Sequence of chain 1.A:
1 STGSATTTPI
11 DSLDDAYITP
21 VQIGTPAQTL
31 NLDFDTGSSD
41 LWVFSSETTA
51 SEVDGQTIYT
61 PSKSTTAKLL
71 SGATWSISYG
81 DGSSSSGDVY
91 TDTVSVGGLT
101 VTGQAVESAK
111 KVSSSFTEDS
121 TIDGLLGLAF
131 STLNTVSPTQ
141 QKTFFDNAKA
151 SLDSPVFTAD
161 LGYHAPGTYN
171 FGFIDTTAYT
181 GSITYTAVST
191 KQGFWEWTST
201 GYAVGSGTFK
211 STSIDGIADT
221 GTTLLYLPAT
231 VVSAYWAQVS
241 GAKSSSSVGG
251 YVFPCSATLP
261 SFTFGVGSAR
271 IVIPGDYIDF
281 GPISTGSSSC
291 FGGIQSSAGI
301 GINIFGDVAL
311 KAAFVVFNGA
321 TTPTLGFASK

Binding-site contacts:
Ligand atom C contacts residue GLY221 of chain 1.A at 3.8 Å.
Ligand atom CE2 contacts residue SER83 of chain 1.A at 3.5 Å.
Ligand atom CE2 contacts residue PHE116 of chain 1.A at 4.0 Å (hydrophobic).
Ligand atom CA contacts residue GLY221 of chain 1.A at 3.1 Å.
Ligand atom CD2 contacts residue TYR79 of chain 1.A at 3.5 Å (hydrophobic).
Ligand atom CE2 contacts residue ASP81 of chain 1.A at 3.7 Å.
Ligand atom CM contacts residue ASP81 of chain 1.A at 4.1 Å.
Ligand atom CE1 contacts residue DMS1 of chain 1.M at 3.9 Å.
Ligand atom CD2 contacts residue SER83 of chain 1.A at 4.1 Å.
Ligand atom N contacts residue GLY221 of chain 1.A at 4.0 Å.
Ligand atom O contacts residue THR222 of chain 1.A at 3.9 Å.
Ligand atom CB contacts residue TYR79 of chain 1.A at 3.5 Å (hydrophobic).
Ligand atom N contacts residue ASP35 of chain 1.A at 2.8 Å (salt-bridge).
Ligand atom N contacts residue ASP219 of chain 1.A at 2.9 Å (salt-bridge).
Ligand atom C contacts residue THR222 of chain 1.A at 3.4 Å.
Ligand atom O contacts residue TYR79 of chain 1.A at 4.1 Å.
Ligand atom CD1 contacts residue GLY221 of chain 1.A at 3.2 Å.
Ligand atom CD2 contacts residue ASP81 of chain 1.A at 4.0 Å.
Ligand atom N contacts residue THR222 of chain 1.A at 4.0 Å.
Ligand atom OXT contacts residue THR222 of chain 1.A at 3.1 Å (h-bond).
Ligand atom N contacts residue GLY37 of chain 1.A at 3.9 Å.
Ligand atom CB contacts residue GLY221 of chain 1.A at 3.8 Å.
Ligand atom CA contacts residue ASP219 of chain 1.A at 3.8 Å.
Ligand atom CZ contacts residue PHE116 of chain 1.A at 4.0 Å (hydrophobic).
Ligand atom CD1 contacts residue ASP33 of chain 1.A at 3.8 Å.
Ligand atom CA contacts residue THR222 of chain 1.A at 3.8 Å.
Ligand atom CB contacts residue ASP35 of chain 1.A at 3.1 Å.
Ligand atom CM contacts residue DMS1 of chain 1.M at 3.6 Å.
Ligand atom O contacts residue GLY80 of chain 1.A at 3.5 Å (h-bond).
Ligand atom CE1 contacts residue ASP33 of chain 1.A at 3.5 Å.
Ligand atom CG contacts residue LEU125 of chain 1.A at 4.1 Å (hydrophobic).
Ligand atom CM contacts residue THR222 of chain 1.A at 3.5 Å.
Ligand atom CG contacts residue GLY221 of chain 1.A at 3.6 Å.
Ligand atom CG contacts residue TYR79 of chain 1.A at 4.0 Å (hydrophobic).
Ligand atom OXT contacts residue GLY221 of chain 1.A at 3.3 Å (h-bond).
Ligand atom OXT contacts residue DMS1 of chain 1.M at 3.8 Å.
Ligand atom CA contacts residue ASP35 of chain 1.A at 3.6 Å.
Ligand atom C contacts residue ASP219 of chain 1.A at 4.0 Å.
Ligand atom CE1 contacts residue GLY221 of chain 1.A at 3.9 Å.
Ligand atom CD1 contacts residue LEU125 of chain 1.A at 3.9 Å (hydrophobic).

This protein binds this small molecule.
Small molecule (SMILES): COC(=O)[C@@H](N)Cc1ccccc1